Sequence of chain 1.B:
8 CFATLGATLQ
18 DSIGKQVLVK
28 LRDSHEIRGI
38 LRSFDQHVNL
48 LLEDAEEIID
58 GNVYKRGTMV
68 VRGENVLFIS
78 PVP

A protein and the small-molecule ligand that binds it are described below.
Small molecule (SMILES): O=c1ccn([C@@H]2O[C@H](CO)[C@@H](O)[C@H]2O)c(=O)[nH]1

Binding-site contacts:
Ligand atom C4 contacts residue VAL45 of chain 1.B at 4.1 Å (hydrophobic).
Ligand atom C4 contacts residue LEU12 of chain 1.B at 4.3 Å (hydrophobic).
Ligand atom O2' contacts residue GLY13 of chain 1.B at 3.4 Å.
Ligand atom N3 contacts residue ASN46 of chain 1.C at 4.3 Å.
Ligand atom O4 contacts residue ASN46 of chain 1.C at 4.1 Å.
Ligand atom O4 contacts residue VAL67 of chain 1.C at 4.1 Å.
Ligand atom C2 contacts residue GLN43 of chain 1.B at 3.9 Å.
Ligand atom C2' contacts residue GLY13 of chain 1.B at 3.1 Å.
Ligand atom O3' contacts residue GLN17 of chain 1.B at 3.9 Å.
Ligand atom C5' contacts residue PHE41 of chain 1.B at 3.6 Å (hydrophobic).
Ligand atom C3' contacts residue GLN17 of chain 1.B at 4.5 Å.
Ligand atom O5' contacts residue ASP42 of chain 1.B at 4.4 Å.
Ligand atom C6 contacts residue GLY13 of chain 1.B at 3.5 Å.
Ligand atom C5 contacts residue VAL45 of chain 1.B at 4.3 Å (hydrophobic).
Ligand atom C6 contacts residue LEU12 of chain 1.B at 4.3 Å (hydrophobic).
Ligand atom N1 contacts residue GLN43 of chain 1.B at 4.3 Å.
Ligand atom O4 contacts residue VAL45 of chain 1.B at 3.8 Å.
Ligand atom C5 contacts residue LEU16 of chain 1.B at 3.5 Å (hydrophobic).
Ligand atom O5' contacts residue GLN43 of chain 1.B at 4.3 Å.
Ligand atom C3' contacts residue GLY13 of chain 1.B at 4.0 Å.
Ligand atom N1 contacts residue GLY13 of chain 1.B at 4.0 Å.
Ligand atom C5' contacts residue ASP42 of chain 1.B at 3.5 Å.
Ligand atom O4 contacts residue LEU12 of chain 1.B at 3.9 Å.
Ligand atom C1' contacts residue GLY13 of chain 1.B at 4.1 Å.
Ligand atom O2 contacts residue GLN43 of chain 1.B at 4.1 Å.
Ligand atom C5' contacts residue GLN43 of chain 1.B at 3.3 Å.
Ligand atom C1' contacts residue GLN43 of chain 1.B at 4.4 Å.
Ligand atom C6 contacts residue LEU16 of chain 1.B at 3.8 Å (hydrophobic).
Ligand atom O5' contacts residue PHE41 of chain 1.B at 3.6 Å.
Ligand atom N3 contacts residue GLN43 of chain 1.B at 4.1 Å.
Ligand atom C5 contacts residue LEU12 of chain 1.B at 4.2 Å (hydrophobic).
Ligand atom C5 contacts residue GLY13 of chain 1.B at 4.2 Å.
Ligand atom O4' contacts residue GLN43 of chain 1.B at 3.2 Å.
Ligand atom C4' contacts residue GLN43 of chain 1.B at 3.8 Å.

Sequence of chain 1.C:
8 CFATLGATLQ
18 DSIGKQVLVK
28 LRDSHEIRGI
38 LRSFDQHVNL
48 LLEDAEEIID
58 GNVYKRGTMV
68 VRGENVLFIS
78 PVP